The small molecule below binds the protein below.
Small molecule (SMILES): CCNc1cc2oc3c/c(=[NH+]/CC)c(C)cc-3c(-c3ccccc3C(=O)OCC)c2cc1C

Binding-site contacts:
Ligand atom C22 contacts residue VAL160 of chain 3.C at 3.4 Å (hydrophobic).
Ligand atom C29 contacts residue LEU119 of chain 3.C at 3.6 Å (hydrophobic).
Ligand atom C12 contacts residue GLN96 of chain 3.C at 3.6 Å.
Ligand atom O2 contacts residue GLU58 of chain 3.C at 2.9 Å (salt-bridge).
Ligand atom C3 contacts residue GLU57 of chain 3.C at 3.8 Å.
Ligand atom C15 contacts residue GLU57 of chain 3.C at 3.7 Å.
Ligand atom C22 contacts residue SER86 of chain 3.C at 3.8 Å.
Ligand atom C2 contacts residue TYR93 of chain 3.C at 3.8 Å (hydrophobic).
Ligand atom C16 contacts residue LEU54 of chain 3.C at 3.7 Å (hydrophobic).
Ligand atom N1 contacts residue GLN90 of chain 3.C at 3.8 Å.
Ligand atom C21 contacts residue GLN64 of chain 3.C at 3.5 Å.
Ligand atom C17 contacts residue LEU54 of chain 3.C at 3.1 Å (hydrophobic).
Ligand atom C16 contacts residue GLU57 of chain 3.C at 3.5 Å.
Ligand atom C24 contacts residue GLN64 of chain 3.C at 3.5 Å.
Ligand atom C23 contacts residue VAL160 of chain 3.C at 3.0 Å (hydrophobic).
Ligand atom O27 contacts residue TRP61 of chain 3.C at 3.1 Å.
Ligand atom C6 contacts residue THR89 of chain 3.C at 3.6 Å.
Ligand atom O1 contacts residue THR89 of chain 3.C at 3.4 Å (h-bond).
Ligand atom C26 contacts residue GLU58 of chain 3.C at 3.5 Å.
Ligand atom C21 contacts residue TRP61 of chain 3.C at 3.6 Å (hydrophobic).
Ligand atom O2 contacts residue TYR123 of chain 3.C at 3.7 Å.
Ligand atom C18 contacts residue GLU58 of chain 3.C at 3.7 Å.
Ligand atom C23 contacts residue GLN96 of chain 3.C at 3.8 Å.
Ligand atom C22 contacts residue GLN90 of chain 3.C at 2.6 Å.
Ligand atom C20 contacts residue GLN96 of chain 3.C at 3.8 Å.
Ligand atom N2 contacts residue GLN64 of chain 3.C at 3.0 Å (h-bond).
Ligand atom C4 contacts residue TRP61 of chain 3.C at 3.8 Å (hydrophobic).
Ligand atom C6 contacts residue TRP61 of chain 3.C at 3.8 Å (hydrophobic).
Ligand atom C25 contacts residue GLN64 of chain 3.C at 3.2 Å.
Ligand atom C15 contacts residue TYR93 of chain 3.C at 3.4 Å (hydrophobic).
Ligand atom C3 contacts residue TRP61 of chain 3.C at 3.8 Å (hydrophobic).
Ligand atom C29 contacts residue GLU58 of chain 3.C at 3.8 Å.
Ligand atom C5 contacts residue GLN64 of chain 3.C at 3.8 Å.
Ligand atom C28 contacts residue TYR123 of chain 3.C at 3.5 Å (hydrophobic).
Ligand atom C18 contacts residue LEU54 of chain 3.C at 3.8 Å (hydrophobic).
Ligand atom C23 contacts residue GLN90 of chain 3.C at 2.9 Å.
Ligand atom C21 contacts residue GLU57 of chain 3.C at 3.4 Å.
Ligand atom N1 contacts residue GLN96 of chain 3.C at 3.5 Å (h-bond).
Ligand atom C11 contacts residue GLN96 of chain 3.C at 3.5 Å.
Ligand atom C29 contacts residue TYR123 of chain 3.C at 3.6 Å (hydrophobic).

Sequence of chain 3.C:
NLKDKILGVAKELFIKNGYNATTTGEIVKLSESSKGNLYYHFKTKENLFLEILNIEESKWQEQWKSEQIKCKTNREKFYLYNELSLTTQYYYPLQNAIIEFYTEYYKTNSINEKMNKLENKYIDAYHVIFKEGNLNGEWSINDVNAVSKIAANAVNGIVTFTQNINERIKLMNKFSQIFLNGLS